Sequence of chain 3.A:
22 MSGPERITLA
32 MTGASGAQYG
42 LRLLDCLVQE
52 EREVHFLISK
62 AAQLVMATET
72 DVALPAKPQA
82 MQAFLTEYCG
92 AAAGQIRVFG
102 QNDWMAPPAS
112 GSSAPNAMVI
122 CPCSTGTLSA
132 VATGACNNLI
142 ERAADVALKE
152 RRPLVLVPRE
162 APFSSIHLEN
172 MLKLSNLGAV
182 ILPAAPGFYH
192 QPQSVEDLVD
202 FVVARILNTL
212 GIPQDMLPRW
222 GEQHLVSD

Sequence of chain 11.A:
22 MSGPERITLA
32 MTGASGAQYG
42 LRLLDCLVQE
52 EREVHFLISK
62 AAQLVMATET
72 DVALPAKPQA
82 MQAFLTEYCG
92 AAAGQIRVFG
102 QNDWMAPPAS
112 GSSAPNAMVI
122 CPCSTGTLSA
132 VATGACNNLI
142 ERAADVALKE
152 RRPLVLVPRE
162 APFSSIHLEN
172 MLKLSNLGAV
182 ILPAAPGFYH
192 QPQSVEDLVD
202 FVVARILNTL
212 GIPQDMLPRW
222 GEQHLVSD

This small molecule binds to this protein.
Small molecule (SMILES): C=C(C)CCOP(=O)(O)O

Sequence of chain 1.A:
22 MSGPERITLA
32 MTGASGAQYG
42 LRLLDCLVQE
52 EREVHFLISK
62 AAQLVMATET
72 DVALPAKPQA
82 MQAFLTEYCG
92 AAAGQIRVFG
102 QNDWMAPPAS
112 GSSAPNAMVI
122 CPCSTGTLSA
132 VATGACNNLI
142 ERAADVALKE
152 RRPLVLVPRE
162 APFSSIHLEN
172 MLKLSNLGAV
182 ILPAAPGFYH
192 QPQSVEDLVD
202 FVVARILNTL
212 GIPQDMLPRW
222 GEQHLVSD

Binding-site contacts:
Ligand atom O3 contacts residue TYR190 of chain 1.A at 2.7 Å (h-bond).
Ligand atom C5 contacts residue TYR190 of chain 1.A at 3.8 Å (hydrophobic).
Ligand atom O1 contacts residue SER111 of chain 11.A at 2.9 Å (h-bond).
Ligand atom O1 contacts residue ARG143 of chain 11.A at 3.5 Å (salt-bridge).
Ligand atom O contacts residue ARG160 of chain 3.A at 3.6 Å (salt-bridge).
Ligand atom C4 contacts residue FNR1 of chain 3.D at 3.9 Å.
Ligand atom C4 contacts residue TRP105 of chain 11.A at 3.2 Å (hydrophobic).
Ligand atom O contacts residue LYS150 of chain 11.A at 3.6 Å (salt-bridge).
Ligand atom P1 contacts residue GLY112 of chain 11.A at 3.9 Å.
Ligand atom P1 contacts residue TYR190 of chain 1.A at 3.8 Å.
Ligand atom P1 contacts residue GLU161 of chain 3.A at 3.7 Å.
Ligand atom C5 contacts residue SER111 of chain 11.A at 3.6 Å.
Ligand atom C2 contacts residue ARG143 of chain 11.A at 3.6 Å.
Ligand atom C3 contacts residue SER111 of chain 11.A at 3.6 Å.
Ligand atom O2 contacts residue SER111 of chain 11.A at 3.6 Å (h-bond).
Ligand atom O2 contacts residue ARG206 of chain 1.A at 2.9 Å (salt-bridge).
Ligand atom O1 contacts residue GLY112 of chain 11.A at 3.9 Å.
Ligand atom O2 contacts residue GLU161 of chain 3.A at 3.9 Å.
Ligand atom P1 contacts residue ARG143 of chain 11.A at 3.7 Å.
Ligand atom C1 contacts residue TYR190 of chain 1.A at 3.7 Å (hydrophobic).
Ligand atom P1 contacts residue SER111 of chain 11.A at 3.7 Å.
Ligand atom P1 contacts residue ARG206 of chain 1.A at 3.7 Å.
Ligand atom P1 contacts residue ARG160 of chain 3.A at 3.9 Å.
Ligand atom O2 contacts residue LYS150 of chain 11.A at 2.8 Å (salt-bridge).
Ligand atom C1 contacts residue ARG143 of chain 11.A at 3.6 Å.
Ligand atom C2 contacts residue SER111 of chain 11.A at 3.7 Å.
Ligand atom C3 contacts residue FNR1 of chain 3.D at 3.5 Å.
Ligand atom O1 contacts residue TYR190 of chain 1.A at 3.8 Å.
Ligand atom P1 contacts residue LYS150 of chain 11.A at 3.8 Å.
Ligand atom O contacts residue GLU161 of chain 3.A at 2.6 Å (salt-bridge).
Ligand atom O3 contacts residue ARG160 of chain 3.A at 3.0 Å (salt-bridge).
Ligand atom C2 contacts residue ALA110 of chain 11.A at 3.5 Å (hydrophobic).
Ligand atom C5 contacts residue FNR1 of chain 3.D at 3.8 Å.
Ligand atom C5 contacts residue TRP221 of chain 1.A at 3.8 Å (hydrophobic).
Ligand atom O3 contacts residue ARG206 of chain 1.A at 2.8 Å (salt-bridge).
Ligand atom C2 contacts residue FNR1 of chain 3.D at 3.3 Å.
Ligand atom C4 contacts residue TRP221 of chain 1.A at 3.6 Å (hydrophobic).
Ligand atom O contacts residue ARG143 of chain 11.A at 2.9 Å (salt-bridge).
Ligand atom C1 contacts residue FNR1 of chain 3.D at 3.2 Å.
Ligand atom O2 contacts residue GLY112 of chain 11.A at 2.7 Å (h-bond).